Sequence of chain 2.C:
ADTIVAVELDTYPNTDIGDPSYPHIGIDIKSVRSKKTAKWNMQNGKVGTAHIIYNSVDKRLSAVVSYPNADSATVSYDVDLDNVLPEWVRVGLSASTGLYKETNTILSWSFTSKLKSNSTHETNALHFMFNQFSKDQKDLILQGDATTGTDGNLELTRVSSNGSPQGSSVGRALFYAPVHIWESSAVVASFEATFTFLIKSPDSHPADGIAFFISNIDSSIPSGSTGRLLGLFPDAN

Binding-site contacts:
Ligand atom OH contacts residue MET42 of chain 2.C at 3.6 Å.
Ligand atom CG1 contacts residue LYS200 of chain 2.C at 3.7 Å.
Ligand atom O contacts residue GLY45 of chain 2.C at 2.9 Å.
Ligand atom O contacts residue ASN44 of chain 2.C at 3.4 Å (h-bond).
Ligand atom CD contacts residue ASN44 of chain 2.C at 3.0 Å.
Ligand atom C contacts residue GLY45 of chain 2.C at 3.9 Å.
Ligand atom CB contacts residue ASN44 of chain 2.C at 3.0 Å.
Ligand atom O contacts residue GLY45 of chain 2.C at 2.8 Å.
Ligand atom CB contacts residue MET42 of chain 2.C at 3.8 Å (hydrophobic).
Ligand atom O contacts residue ASN44 of chain 2.C at 2.6 Å (h-bond).
Ligand atom CD1 contacts residue MET42 of chain 2.C at 3.0 Å (hydrophobic).
Ligand atom CA contacts residue ASN44 of chain 2.C at 3.7 Å.
Ligand atom C contacts residue ASN44 of chain 2.C at 3.0 Å.
Ligand atom CD1 contacts residue LYS46 of chain 2.C at 3.8 Å.
Ligand atom C contacts residue ASN44 of chain 2.C at 3.7 Å.
Ligand atom CE2 contacts residue MET42 of chain 2.C at 4.0 Å (hydrophobic).
Ligand atom C contacts residue ASN44 of chain 2.C at 3.4 Å.
Ligand atom CG1 contacts residue SER201 of chain 2.C at 3.7 Å.
Ligand atom CG contacts residue MET42 of chain 2.C at 3.7 Å (hydrophobic).
Ligand atom CG1 contacts residue ASN44 of chain 2.C at 2.9 Å.
Ligand atom CB contacts residue ASN44 of chain 2.C at 3.1 Å.
Ligand atom C contacts residue GLY45 of chain 2.C at 3.7 Å.
Ligand atom CZ contacts residue MET42 of chain 2.C at 3.4 Å (hydrophobic).
Ligand atom CB contacts residue LYS200 of chain 2.C at 3.4 Å.
Ligand atom CA contacts residue ASN44 of chain 2.C at 2.9 Å.
Ligand atom CG1 contacts residue GLY45 of chain 2.C at 3.9 Å.
Ligand atom N contacts residue ASN44 of chain 2.C at 3.6 Å (h-bond).
Ligand atom N contacts residue ASN44 of chain 2.C at 2.9 Å (h-bond).
Ligand atom CG contacts residue ASN44 of chain 2.C at 3.8 Å.
Ligand atom O contacts residue LYS200 of chain 2.C at 3.2 Å (salt-bridge).
Ligand atom CB contacts residue LYS46 of chain 2.C at 3.6 Å.
Ligand atom OH contacts residue PRO23 of chain 2.C at 3.5 Å.
Ligand atom O contacts residue ASN44 of chain 2.C at 3.9 Å.
Ligand atom O contacts residue LYS46 of chain 2.C at 3.2 Å (salt-bridge).
Ligand atom CE2 contacts residue PRO206 of chain 2.C at 3.3 Å (hydrophobic).
Ligand atom CG contacts residue ASN44 of chain 2.C at 3.9 Å.
Ligand atom CE1 contacts residue MET42 of chain 2.C at 3.5 Å (hydrophobic).
Ligand atom C contacts residue LYS200 of chain 2.C at 3.9 Å.
Ligand atom CG2 contacts residue SER201 of chain 2.C at 3.5 Å.
Ligand atom CD2 contacts residue ASN44 of chain 2.C at 3.8 Å.

A protein and the small-molecule ligand that binds it are described below.
Small molecule (SMILES): CC(C)[C@H](NC(=O)[C@@H](N)CC(=O)O)C(=O)N[C@@H](Cc1ccccc1)C(=O)N[C@@H](Cc1ccc(O)cc1)C(=O)N1CCC[C@H]1C(=O)N[C@@H](Cc1ccc(O)cc1)C(=O)N1CCC[C@H]1C(=O)N[C@@H](Cc1ccc(O)cc1)C(=O)N[C@@H](C)C(=O)N[C@@H](CO)C(=O)NCC(=O)N[C@@H](CO)C(=O)O